Sequence of chain 1.B:
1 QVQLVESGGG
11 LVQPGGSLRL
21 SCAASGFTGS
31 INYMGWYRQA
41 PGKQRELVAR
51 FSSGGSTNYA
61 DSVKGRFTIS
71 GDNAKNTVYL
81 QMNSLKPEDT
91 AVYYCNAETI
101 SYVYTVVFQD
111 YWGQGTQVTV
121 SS

Binding-site contacts:
Ligand atom N3 contacts residue MET389 of chain 1.A at 4.2 Å.
Ligand atom C4' contacts residue PHE283 of chain 1.A at 4.4 Å (hydrophobic).
Ligand atom C2 contacts residue GLN135 of chain 1.A at 3.9 Å.
Ligand atom N7 contacts residue LEU73 of chain 1.A at 3.6 Å.
Ligand atom O5' contacts residue ASP287 of chain 1.A at 4.2 Å.
Ligand atom C5' contacts residue ASP287 of chain 1.A at 4.2 Å.
Ligand atom O2' contacts residue TYR104 of chain 1.B at 3.8 Å.
Ligand atom C8 contacts residue ILE70 of chain 1.A at 4.2 Å (hydrophobic).
Ligand atom O5' contacts residue PHE257 of chain 1.A at 4.5 Å.
Ligand atom C4' contacts residue LEU254 of chain 1.A at 4.4 Å (hydrophobic).
Ligand atom N9 contacts residue TRP53 of chain 1.A at 4.3 Å.
Ligand atom C5 contacts residue LEU50 of chain 1.A at 3.5 Å (hydrophobic).
Ligand atom C5' contacts residue PHE283 of chain 1.A at 3.2 Å (hydrophobic).
Ligand atom O5' contacts residue PHE283 of chain 1.A at 3.4 Å.
Ligand atom N1 contacts residue GLN135 of chain 1.A at 2.8 Å (h-bond).
Ligand atom C6 contacts residue LEU50 of chain 1.A at 3.3 Å (hydrophobic).
Ligand atom O6 contacts residue LEU50 of chain 1.A at 3.3 Å.
Ligand atom N7 contacts residue TRP53 of chain 1.A at 3.8 Å.
Ligand atom C5' contacts residue PHE257 of chain 1.A at 4.4 Å (hydrophobic).
Ligand atom C8 contacts residue TRP53 of chain 1.A at 3.4 Å (hydrophobic).
Ligand atom O3' contacts residue ASP287 of chain 1.A at 3.2 Å (salt-bridge).
Ligand atom N7 contacts residue LEU50 of chain 1.A at 3.8 Å.
Ligand atom C3' contacts residue ARG291 of chain 1.A at 4.4 Å.
Ligand atom O3' contacts residue ASN354 of chain 1.A at 3.7 Å.
Ligand atom O4' contacts residue TRP53 of chain 1.A at 4.0 Å.
Ligand atom O5' contacts residue LEU57 of chain 1.A at 4.3 Å.
Ligand atom C5' contacts residue TRP53 of chain 1.A at 4.2 Å (hydrophobic).
Ligand atom O5' contacts residue TRP53 of chain 1.A at 3.4 Å (h-bond).
Ligand atom C3' contacts residue ASP287 of chain 1.A at 3.4 Å.
Ligand atom C6 contacts residue LEU73 of chain 1.A at 3.5 Å (hydrophobic).
Ligand atom O2' contacts residue MET389 of chain 1.A at 4.0 Å.
Ligand atom O6 contacts residue LEU73 of chain 1.A at 3.0 Å.
Ligand atom C6 contacts residue GLN135 of chain 1.A at 3.4 Å.
Ligand atom C5 contacts residue LEU73 of chain 1.A at 3.7 Å (hydrophobic).
Ligand atom N1 contacts residue LEU50 of chain 1.A at 4.0 Å.
Ligand atom O3' contacts residue ARG291 of chain 1.A at 3.4 Å (salt-bridge).
Ligand atom C4 contacts residue LEU50 of chain 1.A at 4.2 Å (hydrophobic).
Ligand atom C4' contacts residue ASP287 of chain 1.A at 4.3 Å.
Ligand atom O2' contacts residue ARG291 of chain 1.A at 3.8 Å.
Ligand atom O6 contacts residue GLN135 of chain 1.A at 2.6 Å (h-bond).

Sequence of chain 1.A:
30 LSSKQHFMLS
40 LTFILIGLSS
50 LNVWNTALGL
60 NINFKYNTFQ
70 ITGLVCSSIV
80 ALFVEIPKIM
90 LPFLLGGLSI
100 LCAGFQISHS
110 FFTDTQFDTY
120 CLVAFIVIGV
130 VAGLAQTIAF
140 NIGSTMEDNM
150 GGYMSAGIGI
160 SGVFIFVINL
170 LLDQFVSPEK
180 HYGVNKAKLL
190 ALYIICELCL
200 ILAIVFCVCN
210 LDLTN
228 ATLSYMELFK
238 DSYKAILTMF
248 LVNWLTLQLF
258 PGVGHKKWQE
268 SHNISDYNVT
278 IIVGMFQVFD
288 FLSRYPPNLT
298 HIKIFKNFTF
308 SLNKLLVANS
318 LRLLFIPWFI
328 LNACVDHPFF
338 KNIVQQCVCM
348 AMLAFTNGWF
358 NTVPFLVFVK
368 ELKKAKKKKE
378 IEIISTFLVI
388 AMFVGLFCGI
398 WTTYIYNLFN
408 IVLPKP

The small molecule below binds the protein below.
Small molecule (SMILES): O=c1[nH]cnc2c1ncn2[C@@H]1O[C@H](CO)[C@@H](O)[C@H]1O